This small molecule binds to this protein.
Small molecule (SMILES): COc1cc2[nH]c(C(=O)N3C[C@@H](Cn4cnc(N)c5ncnc4-5)c4c3cc(O)c3[nH]c(C(=O)N5CCc6c5c(O)c(OC)c5[nH]c(C(=O)SC)cc65)cc43)cc2cc1O

Binding-site contacts:
Ligand atom C3M contacts residue TRP113 of chain 1.A at 3.9 Å (hydrophobic).
Ligand atom C49 contacts residue GLN42 of chain 1.A at 3.9 Å.
Ligand atom C17 contacts residue TYR31 of chain 1.A at 3.9 Å (hydrophobic).
Ligand atom C33 contacts residue LYS160 of chain 1.A at 3.7 Å.
Ligand atom C11 contacts residue TRP113 of chain 1.A at 3.5 Å (hydrophobic).
Ligand atom C21 contacts residue TYR31 of chain 1.A at 3.7 Å (hydrophobic).
Ligand atom O contacts residue MET32 of chain 1.A at 3.4 Å.
Ligand atom C26 contacts residue GLN42 of chain 1.A at 3.9 Å.
Ligand atom O47 contacts residue GLN42 of chain 1.A at 3.2 Å (h-bond).
Ligand atom N02 contacts residue TRP113 of chain 1.A at 3.7 Å.
Ligand atom O47 contacts residue MET28 of chain 1.A at 3.7 Å.
Ligand atom C03 contacts residue LYS160 of chain 1.A at 4.0 Å.
Ligand atom C22 contacts residue TYR31 of chain 1.A at 3.7 Å (hydrophobic).
Ligand atom C49 contacts residue PRO27 of chain 1.A at 3.6 Å (hydrophobic).
Ligand atom C33 contacts residue PRO121 of chain 1.A at 3.7 Å (hydrophobic).
Ligand atom C27 contacts residue GLN42 of chain 1.A at 3.8 Å.
Ligand atom C09 contacts residue TRP113 of chain 1.A at 3.9 Å (hydrophobic).
Ligand atom C20 contacts residue TYR31 of chain 1.A at 3.8 Å (hydrophobic).
Ligand atom C18 contacts residue TYR31 of chain 1.A at 3.5 Å (hydrophobic).
Ligand atom O48 contacts residue GLN42 of chain 1.A at 3.0 Å (h-bond).
Ligand atom C33 contacts residue LEU159 of chain 1.A at 3.9 Å (hydrophobic).
Ligand atom C49 contacts residue MET28 of chain 1.A at 3.8 Å (hydrophobic).
Ligand atom C15 contacts residue TRP113 of chain 1.A at 3.9 Å (hydrophobic).
Ligand atom C2 contacts residue TYR31 of chain 1.A at 3.7 Å (hydrophobic).
Ligand atom O01 contacts residue LYS160 of chain 1.A at 2.9 Å (salt-bridge).
Ligand atom C19 contacts residue TYR31 of chain 1.A at 3.5 Å (hydrophobic).
Ligand atom O01 contacts residue TRP191 of chain 1.A at 3.9 Å.
Ligand atom N3 contacts residue TYR31 of chain 1.A at 3.5 Å (h-bond).
Ligand atom C12 contacts residue TRP113 of chain 1.A at 3.5 Å (hydrophobic).
Ligand atom C13 contacts residue TRP113 of chain 1.A at 3.8 Å (hydrophobic).
Ligand atom N04 contacts residue TYR31 of chain 1.A at 4.0 Å.
Ligand atom C06 contacts residue LYS160 of chain 1.A at 4.0 Å.
Ligand atom C49 contacts residue LYS24 of chain 1.A at 3.7 Å.
Ligand atom N03 contacts residue TYR31 of chain 1.A at 3.9 Å.
Ligand atom C15 contacts residue MET32 of chain 1.A at 3.9 Å (hydrophobic).
Ligand atom O02 contacts residue LYS160 of chain 1.A at 3.1 Å (salt-bridge).
Ligand atom C06 contacts residue TRP191 of chain 1.A at 3.8 Å (hydrophobic).
Ligand atom C33 contacts residue ASP117 of chain 1.A at 3.9 Å.
Ligand atom O03 contacts residue TRP113 of chain 1.A at 3.7 Å.
Ligand atom C3M contacts residue TYR31 of chain 1.A at 3.1 Å (hydrophobic).

Sequence of chain 1.A:
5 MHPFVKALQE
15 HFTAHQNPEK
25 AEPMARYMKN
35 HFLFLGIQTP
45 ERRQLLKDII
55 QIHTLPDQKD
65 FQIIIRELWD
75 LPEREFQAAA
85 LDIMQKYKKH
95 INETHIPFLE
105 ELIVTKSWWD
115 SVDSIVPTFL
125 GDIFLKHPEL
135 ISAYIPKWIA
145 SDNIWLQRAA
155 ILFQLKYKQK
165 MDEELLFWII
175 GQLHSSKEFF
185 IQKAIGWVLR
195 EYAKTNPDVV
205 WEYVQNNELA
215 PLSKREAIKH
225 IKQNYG